Binding-site contacts:
Ligand atom N3 contacts residue ILE27 of chain 1.A at 4.1 Å.
Ligand atom N1 contacts residue LEU43 of chain 1.A at 3.9 Å.
Ligand atom C13 contacts residue ILE27 of chain 1.A at 4.3 Å (hydrophobic).
Ligand atom C15 contacts residue ASP47 of chain 1.A at 3.5 Å.
Ligand atom N9 contacts residue THR28 of chain 1.A at 4.4 Å.
Ligand atom O16 contacts residue LYS24 of chain 1.A at 3.6 Å.
Ligand atom C15 contacts residue LEU43 of chain 1.A at 3.9 Å (hydrophobic).
Ligand atom C2 contacts residue LEU43 of chain 1.A at 3.8 Å (hydrophobic).
Ligand atom C15 contacts residue GLY48 of chain 1.A at 3.7 Å.
Ligand atom C2 contacts residue ILE27 of chain 1.A at 3.8 Å (hydrophobic).
Ligand atom N10 contacts residue ILE27 of chain 1.A at 4.2 Å.
Ligand atom C5 contacts residue ILE27 of chain 1.A at 3.8 Å (hydrophobic).
Ligand atom C12 contacts residue LYS24 of chain 1.A at 3.5 Å.
Ligand atom C14 contacts residue GLY48 of chain 1.A at 4.3 Å.
Ligand atom C4 contacts residue ILE27 of chain 1.A at 3.7 Å (hydrophobic).
Ligand atom O16 contacts residue SER23 of chain 1.A at 4.1 Å.
Ligand atom C6 contacts residue ILE27 of chain 1.A at 3.5 Å (hydrophobic).
Ligand atom C8 contacts residue ILE27 of chain 1.A at 3.5 Å (hydrophobic).
Ligand atom C14 contacts residue ILE27 of chain 1.A at 4.5 Å (hydrophobic).
Ligand atom C14 contacts residue LYS24 of chain 1.A at 3.6 Å.
Ligand atom C14 contacts residue PHE26 of chain 1.A at 4.0 Å (hydrophobic).
Ligand atom C8 contacts residue THR28 of chain 1.A at 3.8 Å.
Ligand atom O16 contacts residue GLY48 of chain 1.A at 3.5 Å.
Ligand atom N7 contacts residue ILE27 of chain 1.A at 3.4 Å.
Ligand atom N9 contacts residue ILE27 of chain 1.A at 3.9 Å.
Ligand atom C13 contacts residue LYS24 of chain 1.A at 4.0 Å.
Ligand atom C12 contacts residue ILE27 of chain 1.A at 4.0 Å (hydrophobic).
Ligand atom N1 contacts residue ILE27 of chain 1.A at 3.6 Å.

Sequence of chain 1.A:
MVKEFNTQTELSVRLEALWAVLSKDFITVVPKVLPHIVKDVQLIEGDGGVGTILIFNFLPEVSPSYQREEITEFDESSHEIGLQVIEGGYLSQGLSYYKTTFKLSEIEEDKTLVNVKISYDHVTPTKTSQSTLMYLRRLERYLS

This small molecule binds to this protein.
Small molecule (SMILES): C/C(=C\CNc1ncnc2[nH]cnc12)CO